Sequence of chain 1.B:
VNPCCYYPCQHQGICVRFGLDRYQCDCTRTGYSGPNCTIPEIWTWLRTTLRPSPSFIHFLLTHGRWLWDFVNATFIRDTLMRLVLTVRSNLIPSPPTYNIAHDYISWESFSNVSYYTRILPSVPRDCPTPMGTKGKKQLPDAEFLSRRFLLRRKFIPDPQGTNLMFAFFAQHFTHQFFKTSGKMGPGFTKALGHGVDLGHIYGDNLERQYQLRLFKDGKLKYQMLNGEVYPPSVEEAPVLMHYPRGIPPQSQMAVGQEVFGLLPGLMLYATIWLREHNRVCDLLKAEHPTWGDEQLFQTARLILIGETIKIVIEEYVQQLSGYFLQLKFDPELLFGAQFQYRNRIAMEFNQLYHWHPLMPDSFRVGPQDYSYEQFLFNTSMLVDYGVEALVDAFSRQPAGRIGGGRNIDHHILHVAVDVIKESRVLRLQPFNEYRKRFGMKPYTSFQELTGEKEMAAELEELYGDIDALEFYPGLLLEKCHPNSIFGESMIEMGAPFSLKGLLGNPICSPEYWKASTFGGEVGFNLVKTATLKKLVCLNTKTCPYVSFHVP

A protein and the small-molecule ligand that binds it are described below.
Small molecule (SMILES): CC(=O)N[C@@H]1[C@@H](O)[C@H](O)[C@@H](CO)O[C@H]1O

Binding-site contacts:
Ligand atom C8 contacts residue PRO43 of chain 1.B at 3.9 Å (hydrophobic).
Ligand atom O5 contacts residue TYR31 of chain 1.B at 3.4 Å (h-bond).
Ligand atom C3 contacts residue ASN44 of chain 1.B at 3.8 Å.
Ligand atom C6 contacts residue PRO16 of chain 1.B at 4.1 Å (hydrophobic).
Ligand atom O7 contacts residue ASN44 of chain 1.B at 3.3 Å (h-bond).
Ligand atom C8 contacts residue ASN44 of chain 1.B at 4.4 Å.
Ligand atom O5 contacts residue PRO16 of chain 1.B at 4.0 Å.
Ligand atom C5 contacts residue TYR31 of chain 1.B at 3.5 Å (hydrophobic).
Ligand atom O5 contacts residue ASN44 of chain 1.B at 2.4 Å (h-bond).
Ligand atom N2 contacts residue ASN44 of chain 1.B at 2.9 Å (h-bond).
Ligand atom C5 contacts residue PRO16 of chain 1.B at 4.4 Å (hydrophobic).
Ligand atom C6 contacts residue TYR31 of chain 1.B at 4.3 Å (hydrophobic).
Ligand atom C4 contacts residue ASN44 of chain 1.B at 4.2 Å.
Ligand atom C1 contacts residue ASN44 of chain 1.B at 1.4 Å.
Ligand atom C7 contacts residue ASN44 of chain 1.B at 3.2 Å.
Ligand atom C5 contacts residue ASN44 of chain 1.B at 3.7 Å.
Ligand atom C1 contacts residue TYR31 of chain 1.B at 3.4 Å (hydrophobic).
Ligand atom C2 contacts residue ASN44 of chain 1.B at 2.4 Å.